Binding-site contacts:
Ligand atom C17 contacts residue ILE29 of chain 1.H at 3.8 Å (hydrophobic).
Ligand atom C29 contacts residue ASP27 of chain 1.H at 3.9 Å.
Ligand atom O19 contacts residue MET190 of chain 1.H at 3.1 Å.
Ligand atom C21 contacts residue TYR61 of chain 1.H at 3.9 Å (hydrophobic).
Ligand atom C15 contacts residue TRP63 of chain 1.H at 4.0 Å (hydrophobic).
Ligand atom N03 contacts residue TYR61 of chain 1.H at 3.9 Å.
Ligand atom C18 contacts residue TYR61 of chain 1.H at 3.8 Å (hydrophobic).
Ligand atom C07 contacts residue ILE91 of chain 1.H at 3.2 Å (hydrophobic).
Ligand atom C15 contacts residue LEU49 of chain 1.I at 3.8 Å (hydrophobic).
Ligand atom C16 contacts residue TRP63 of chain 1.H at 3.4 Å (hydrophobic).
Ligand atom C17 contacts residue TRP63 of chain 1.H at 3.6 Å (hydrophobic).
Ligand atom C17 contacts residue ILE91 of chain 1.H at 3.9 Å (hydrophobic).
Ligand atom F33 contacts residue LEU24 of chain 1.H at 3.3 Å.
Ligand atom C16 contacts residue ILE29 of chain 1.H at 3.9 Å (hydrophobic).
Ligand atom C11 contacts residue HIS83 of chain 1.I at 3.8 Å.
Ligand atom C05 contacts residue ILE29 of chain 1.H at 3.8 Å (hydrophobic).
Ligand atom C02 contacts residue TYR61 of chain 1.H at 4.0 Å (hydrophobic).
Ligand atom C30 contacts residue ALA53 of chain 1.I at 3.6 Å (hydrophobic).
Ligand atom F33 contacts residue ARG23 of chain 1.H at 3.6 Å.
Ligand atom C21 contacts residue ILE29 of chain 1.H at 3.9 Å (hydrophobic).
Ligand atom C23 contacts residue TYR61 of chain 1.H at 3.5 Å (hydrophobic).
Ligand atom N20 contacts residue ILE29 of chain 1.H at 3.7 Å.
Ligand atom C22 contacts residue TYR61 of chain 1.H at 3.8 Å (hydrophobic).
Ligand atom C15 contacts residue ILE93 of chain 1.H at 3.6 Å (hydrophobic).
Ligand atom C14 contacts residue ILE93 of chain 1.H at 3.5 Å (hydrophobic).
Ligand atom C31 contacts residue ASP27 of chain 1.H at 3.5 Å.
Ligand atom C35 contacts residue ALA53 of chain 1.I at 3.8 Å (hydrophobic).
Ligand atom F33 contacts residue PHE50 of chain 1.I at 3.6 Å.
Ligand atom C08 contacts residue ILE91 of chain 1.H at 3.6 Å (hydrophobic).
Ligand atom C34 contacts residue LEU24 of chain 1.H at 3.9 Å (hydrophobic).
Ligand atom C35 contacts residue LEU49 of chain 1.I at 3.9 Å (hydrophobic).
Ligand atom O24 contacts residue TYR61 of chain 1.H at 3.0 Å (h-bond).
Ligand atom C13 contacts residue ILE93 of chain 1.H at 3.5 Å (hydrophobic).
Ligand atom C31 contacts residue ARG23 of chain 1.H at 3.5 Å.
Ligand atom C28 contacts residue ALA53 of chain 1.I at 3.8 Å (hydrophobic).
Ligand atom C29 contacts residue ALA53 of chain 1.I at 3.5 Å (hydrophobic).
Ligand atom C13 contacts residue LEU49 of chain 1.I at 3.9 Å (hydrophobic).
Ligand atom N06 contacts residue TYR61 of chain 1.H at 3.7 Å.
Ligand atom O26 contacts residue LEU49 of chain 1.I at 3.8 Å.
Ligand atom C30 contacts residue ASP27 of chain 1.H at 3.2 Å.

A protein and the small-molecule ligand that binds it are described below.
Small molecule (SMILES): C[C@H]1C(=O)N(Cc2cccc3ccccc23)C[C@@H]2N(C(=O)NCc3ccc(F)cc3)CCC(=O)N21

Sequence of chain 1.I:
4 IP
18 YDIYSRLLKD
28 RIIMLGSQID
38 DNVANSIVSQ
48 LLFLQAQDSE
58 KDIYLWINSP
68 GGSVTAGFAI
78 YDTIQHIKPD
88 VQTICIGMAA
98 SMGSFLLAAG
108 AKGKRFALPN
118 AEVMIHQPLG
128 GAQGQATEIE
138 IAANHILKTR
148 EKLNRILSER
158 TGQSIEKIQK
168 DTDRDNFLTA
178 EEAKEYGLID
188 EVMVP

Sequence of chain 1.H:
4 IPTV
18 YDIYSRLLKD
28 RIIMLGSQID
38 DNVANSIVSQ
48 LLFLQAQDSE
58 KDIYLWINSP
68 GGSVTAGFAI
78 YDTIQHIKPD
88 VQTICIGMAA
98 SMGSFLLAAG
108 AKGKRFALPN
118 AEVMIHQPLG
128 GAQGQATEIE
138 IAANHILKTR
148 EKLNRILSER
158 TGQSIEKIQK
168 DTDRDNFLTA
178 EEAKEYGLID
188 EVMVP